Sequence of chain 2.B:
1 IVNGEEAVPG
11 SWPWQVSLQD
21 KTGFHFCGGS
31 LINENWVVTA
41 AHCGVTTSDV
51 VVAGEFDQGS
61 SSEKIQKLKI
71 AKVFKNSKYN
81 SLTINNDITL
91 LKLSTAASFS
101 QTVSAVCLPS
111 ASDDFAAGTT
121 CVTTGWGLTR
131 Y

A small-molecule ligand and the protein it binds are described below.
Small molecule (SMILES): CCN(CC)c1ccc(/C=C(\C)C(=O)O)c(O)c1

Binding-site contacts:
Ligand atom CH2 contacts residue SER69 of chain 2.C at 2.9 Å.
Ligand atom O contacts residue HIS42 of chain 2.B at 2.1 Å (h-bond).
Ligand atom CE1 contacts residue GLY68 of chain 2.C at 3.7 Å.
Ligand atom N contacts residue GLY68 of chain 2.C at 3.6 Å.
Ligand atom CE1 contacts residue TRP67 of chain 2.C at 3.7 Å (hydrophobic).
Ligand atom CD2 contacts residue MET44 of chain 2.C at 3.8 Å (hydrophobic).
Ligand atom CH2 contacts residue SER42 of chain 2.C at 3.3 Å.
Ligand atom CM1 contacts residue THR71 of chain 2.C at 2.9 Å.
Ligand atom CM1 contacts residue MET44 of chain 2.C at 3.0 Å (hydrophobic).
Ligand atom CM1 contacts residue SER69 of chain 2.C at 2.5 Å.
Ligand atom CH1 contacts residue SER69 of chain 2.C at 1.7 Å.
Ligand atom C contacts residue HIS42 of chain 2.B at 2.5 Å.
Ligand atom CM2 contacts residue SER41 of chain 2.C at 3.3 Å.
Ligand atom CA contacts residue HIS42 of chain 2.B at 3.5 Å.
Ligand atom CA contacts residue SER66 of chain 2.C at 3.8 Å.
Ligand atom CB1 contacts residue SER47 of chain 2.C at 2.8 Å.
Ligand atom O contacts residue SER47 of chain 2.C at 2.0 Å.
Ligand atom CM2 contacts residue SER42 of chain 2.C at 2.9 Å.
Ligand atom CM1 contacts residue SER70 of chain 2.C at 2.4 Å.
Ligand atom OH contacts residue VAL65 of chain 2.C at 3.7 Å.
Ligand atom O contacts residue CYS43 of chain 2.B at 3.6 Å.
Ligand atom CH1 contacts residue THR71 of chain 2.C at 3.6 Å.
Ligand atom CH1 contacts residue MET44 of chain 2.C at 3.6 Å (hydrophobic).
Ligand atom CE2 contacts residue SER69 of chain 2.C at 3.5 Å.
Ligand atom CE2 contacts residue MET44 of chain 2.C at 3.6 Å (hydrophobic).
Ligand atom CA contacts residue SER47 of chain 2.C at 2.7 Å.
Ligand atom C contacts residue SER47 of chain 2.C at 1.5 Å.
Ligand atom CB1 contacts residue SER66 of chain 2.C at 3.2 Å.
Ligand atom N contacts residue CYS72 of chain 2.C at 3.6 Å.
Ligand atom CH2 contacts residue SER41 of chain 2.C at 3.6 Å.
Ligand atom CH1 contacts residue SER70 of chain 2.C at 3.3 Å.
Ligand atom CZ contacts residue SER69 of chain 2.C at 3.0 Å.
Ligand atom O contacts residue CYS27 of chain 2.B at 3.5 Å (h-bond).
Ligand atom CM1 contacts residue CYS72 of chain 2.C at 3.1 Å (hydrophobic).
Ligand atom C contacts residue SER66 of chain 2.C at 3.7 Å.
Ligand atom CD1 contacts residue TRP67 of chain 2.C at 3.7 Å (hydrophobic).
Ligand atom N contacts residue SER69 of chain 2.C at 1.9 Å (h-bond).
Ligand atom CH1 contacts residue CYS72 of chain 2.C at 3.0 Å (hydrophobic).
Ligand atom OH contacts residue TRP67 of chain 2.C at 3.6 Å.
Ligand atom CH2 contacts residue CYS72 of chain 2.C at 3.6 Å (hydrophobic).

Sequence of chain 2.C:
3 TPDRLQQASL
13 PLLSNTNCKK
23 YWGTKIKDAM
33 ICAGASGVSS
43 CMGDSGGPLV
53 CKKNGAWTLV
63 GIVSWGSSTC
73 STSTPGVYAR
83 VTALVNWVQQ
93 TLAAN